The small molecule below binds the protein below.
Small molecule (SMILES): O=C1N(c2cncc3ccccc23)CC[C@]12CCOc1ccc(Cl)cc12

Sequence of chain 1.A:
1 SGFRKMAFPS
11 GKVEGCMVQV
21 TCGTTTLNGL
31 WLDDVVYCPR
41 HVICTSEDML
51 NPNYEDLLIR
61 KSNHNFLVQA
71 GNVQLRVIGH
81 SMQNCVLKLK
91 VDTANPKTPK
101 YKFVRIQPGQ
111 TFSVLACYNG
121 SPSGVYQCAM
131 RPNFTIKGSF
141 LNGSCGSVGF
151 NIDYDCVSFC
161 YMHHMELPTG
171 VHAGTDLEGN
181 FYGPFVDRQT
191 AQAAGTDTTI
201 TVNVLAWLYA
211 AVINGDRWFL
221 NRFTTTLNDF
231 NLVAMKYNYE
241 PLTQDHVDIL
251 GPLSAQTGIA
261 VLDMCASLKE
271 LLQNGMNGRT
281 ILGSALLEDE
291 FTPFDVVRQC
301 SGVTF

Sequence of chain 1.B:
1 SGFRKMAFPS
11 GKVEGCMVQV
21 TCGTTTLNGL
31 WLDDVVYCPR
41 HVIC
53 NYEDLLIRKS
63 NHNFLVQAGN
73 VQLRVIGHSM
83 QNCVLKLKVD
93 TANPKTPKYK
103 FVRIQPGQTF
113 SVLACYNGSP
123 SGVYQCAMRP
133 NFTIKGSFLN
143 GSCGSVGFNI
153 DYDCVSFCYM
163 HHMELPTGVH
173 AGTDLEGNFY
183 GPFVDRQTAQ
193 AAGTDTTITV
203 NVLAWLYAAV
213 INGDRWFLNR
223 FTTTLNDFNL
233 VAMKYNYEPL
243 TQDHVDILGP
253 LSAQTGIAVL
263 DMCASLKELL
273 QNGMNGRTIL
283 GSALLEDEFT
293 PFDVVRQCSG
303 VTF

Binding-site contacts:
Ligand atom C13 contacts residue ASN142 of chain 1.B at 4.0 Å.
Ligand atom C1 contacts residue ASP187 of chain 1.B at 3.9 Å.
Ligand atom C11 contacts residue MET165 of chain 1.B at 3.8 Å (hydrophobic).
Ligand atom CL contacts residue ASP187 of chain 1.B at 3.6 Å.
Ligand atom CL contacts residue HIS164 of chain 1.B at 3.5 Å.
Ligand atom C contacts residue HIS41 of chain 1.B at 3.9 Å.
Ligand atom C contacts residue HIS164 of chain 1.B at 3.9 Å.
Ligand atom CL contacts residue MET165 of chain 1.B at 3.8 Å.
Ligand atom C20 contacts residue HIS41 of chain 1.B at 3.9 Å.
Ligand atom C12 contacts residue PHE140 of chain 1.B at 3.6 Å (hydrophobic).
Ligand atom N1 contacts residue SER144 of chain 1.B at 3.7 Å.
Ligand atom N1 contacts residue GLU166 of chain 1.B at 3.9 Å.
Ligand atom C1 contacts residue ARG188 of chain 1.B at 3.5 Å.
Ligand atom C14 contacts residue LEU141 of chain 1.B at 3.8 Å (hydrophobic).
Ligand atom C15 contacts residue GLU166 of chain 1.B at 4.0 Å.
Ligand atom C8 contacts residue ASN142 of chain 1.B at 3.5 Å.
Ligand atom O1 contacts residue MET165 of chain 1.B at 3.4 Å.
Ligand atom C14 contacts residue PHE140 of chain 1.B at 3.7 Å (hydrophobic).
Ligand atom C2 contacts residue GLN189 of chain 1.B at 3.8 Å.
Ligand atom C10 contacts residue GLU166 of chain 1.B at 4.0 Å.
Ligand atom C20 contacts residue HIS164 of chain 1.B at 3.4 Å.
Ligand atom CL contacts residue HIS41 of chain 1.B at 3.1 Å.
Ligand atom C14 contacts residue ASN142 of chain 1.B at 3.8 Å.
Ligand atom N1 contacts residue HIS163 of chain 1.B at 2.8 Å (h-bond).
Ligand atom C2 contacts residue ARG188 of chain 1.B at 3.7 Å.
Ligand atom C11 contacts residue CYS145 of chain 1.B at 3.8 Å (hydrophobic).
Ligand atom C8 contacts residue CYS145 of chain 1.B at 3.7 Å (hydrophobic).
Ligand atom C13 contacts residue GLU166 of chain 1.B at 3.6 Å.
Ligand atom O1 contacts residue GLU166 of chain 1.B at 3.1 Å (salt-bridge).
Ligand atom C12 contacts residue LEU141 of chain 1.B at 3.6 Å (hydrophobic).
Ligand atom C12 contacts residue GLU166 of chain 1.B at 3.6 Å.
Ligand atom O contacts residue GLN189 of chain 1.B at 3.7 Å.
Ligand atom C11 contacts residue HIS163 of chain 1.B at 3.4 Å.
Ligand atom C18 contacts residue GLU166 of chain 1.B at 3.9 Å.
Ligand atom C13 contacts residue LEU141 of chain 1.B at 3.9 Å (hydrophobic).
Ligand atom C contacts residue MET165 of chain 1.B at 3.8 Å (hydrophobic).
Ligand atom C12 contacts residue HIS163 of chain 1.B at 3.8 Å.
Ligand atom C11 contacts residue GLU166 of chain 1.B at 3.7 Å.
Ligand atom C20 contacts residue MET165 of chain 1.B at 3.7 Å (hydrophobic).
Ligand atom C14 contacts residue GLU166 of chain 1.B at 3.3 Å.